Sequence of chain 1.B:
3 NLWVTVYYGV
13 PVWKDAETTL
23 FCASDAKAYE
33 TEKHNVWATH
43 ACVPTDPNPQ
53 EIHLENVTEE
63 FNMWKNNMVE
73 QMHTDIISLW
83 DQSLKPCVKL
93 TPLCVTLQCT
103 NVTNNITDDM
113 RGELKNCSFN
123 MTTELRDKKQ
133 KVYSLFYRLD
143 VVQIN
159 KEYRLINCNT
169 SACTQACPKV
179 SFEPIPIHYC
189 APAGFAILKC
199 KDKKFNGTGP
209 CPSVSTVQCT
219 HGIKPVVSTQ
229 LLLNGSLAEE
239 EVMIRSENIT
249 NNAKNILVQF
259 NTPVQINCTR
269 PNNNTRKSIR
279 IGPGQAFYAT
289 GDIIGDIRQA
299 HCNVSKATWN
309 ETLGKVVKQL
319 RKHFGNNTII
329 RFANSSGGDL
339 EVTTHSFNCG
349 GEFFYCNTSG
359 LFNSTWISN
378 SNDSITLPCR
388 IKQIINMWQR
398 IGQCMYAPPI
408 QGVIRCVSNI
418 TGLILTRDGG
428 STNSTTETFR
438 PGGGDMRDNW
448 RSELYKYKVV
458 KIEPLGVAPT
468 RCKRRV

Binding-site contacts:
Ligand atom O6 contacts residue ASN122 of chain 1.B at 4.5 Å.
Ligand atom C5 contacts residue ASN122 of chain 1.B at 3.6 Å.
Ligand atom C8 contacts residue PHE121 of chain 1.B at 4.3 Å (hydrophobic).
Ligand atom N2 contacts residue ASN122 of chain 1.B at 2.9 Å (h-bond).
Ligand atom C3 contacts residue ASN122 of chain 1.B at 3.8 Å.
Ligand atom O7 contacts residue GLN100 of chain 1.B at 4.0 Å.
Ligand atom C2 contacts residue ASN122 of chain 1.B at 2.4 Å.
Ligand atom C7 contacts residue ASN122 of chain 1.B at 3.6 Å.
Ligand atom O7 contacts residue ASN122 of chain 1.B at 3.9 Å.
Ligand atom O5 contacts residue ASN122 of chain 1.B at 2.3 Å (h-bond).
Ligand atom C1 contacts residue ASN122 of chain 1.B at 1.4 Å.
Ligand atom C4 contacts residue ASN122 of chain 1.B at 4.2 Å.
Ligand atom C8 contacts residue GLN100 of chain 1.B at 4.3 Å.
Ligand atom C8 contacts residue SER120 of chain 1.B at 3.4 Å.

The small molecule below binds the protein below.
Small molecule (SMILES): CC(=O)N[C@H]1[C@H](O[C@H]2[C@H](O)[C@@H](NC(C)=O)CO[C@@H]2CO)O[C@H](CO)[C@@H](O)[C@@H]1O